Sequence of chain 1.A:
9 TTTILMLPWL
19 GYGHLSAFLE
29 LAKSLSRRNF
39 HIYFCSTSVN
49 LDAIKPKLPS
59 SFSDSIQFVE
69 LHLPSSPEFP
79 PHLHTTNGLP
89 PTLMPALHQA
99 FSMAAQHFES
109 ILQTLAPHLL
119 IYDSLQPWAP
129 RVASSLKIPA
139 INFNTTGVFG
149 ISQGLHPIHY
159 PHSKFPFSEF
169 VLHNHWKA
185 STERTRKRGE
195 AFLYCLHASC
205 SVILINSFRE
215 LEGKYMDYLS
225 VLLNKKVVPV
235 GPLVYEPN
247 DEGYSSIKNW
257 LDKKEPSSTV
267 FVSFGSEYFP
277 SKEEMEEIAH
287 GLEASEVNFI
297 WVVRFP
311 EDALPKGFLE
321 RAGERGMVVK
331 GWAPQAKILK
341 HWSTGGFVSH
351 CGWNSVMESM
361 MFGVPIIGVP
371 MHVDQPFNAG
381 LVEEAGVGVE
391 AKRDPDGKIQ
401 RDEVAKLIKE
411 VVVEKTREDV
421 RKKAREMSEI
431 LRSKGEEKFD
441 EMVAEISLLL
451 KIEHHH

A small-molecule ligand and the protein it binds are described below.
Small molecule (SMILES): C[C@H](CO)OC[C@@H](C)OC[C@@H](C)OC[C@@H](C)OC[C@@H](C)OC[C@H](C)OC[C@@H](C)O

Binding-site contacts:
Ligand atom C7 contacts residue GLY193 of chain 1.A at 3.5 Å.
Ligand atom C12 contacts residue M1K1 of chain 1.D at 3.7 Å.
Ligand atom C4 contacts residue GLY152 of chain 1.A at 3.8 Å.
Ligand atom C9 contacts residue ARG190 of chain 1.A at 3.9 Å.
Ligand atom O1 contacts residue LEU153 of chain 1.A at 3.8 Å.
Ligand atom C11 contacts residue M1K1 of chain 1.D at 3.6 Å.
Ligand atom C20 contacts residue THR189 of chain 1.A at 3.8 Å.
Ligand atom O6 contacts residue ILE156 of chain 1.A at 3.7 Å.
Ligand atom C13 contacts residue ILE156 of chain 1.A at 3.9 Å (hydrophobic).
Ligand atom C17 contacts residue ILE156 of chain 1.A at 3.4 Å (hydrophobic).
Ligand atom C19 contacts residue ILE156 of chain 1.A at 4.0 Å (hydrophobic).
Ligand atom O1 contacts residue ILE149 of chain 1.A at 3.8 Å.
Ligand atom C4 contacts residue LEU197 of chain 1.A at 3.8 Å (hydrophobic).
Ligand atom C3 contacts residue M1K1 of chain 1.D at 3.9 Å.
Ligand atom C19 contacts residue M1K1 of chain 1.D at 3.7 Å.
Ligand atom C19 contacts residue LEU197 of chain 1.A at 3.9 Å (hydrophobic).
Ligand atom C7 contacts residue ILE156 of chain 1.A at 3.9 Å (hydrophobic).
Ligand atom O1 contacts residue GLY152 of chain 1.A at 3.8 Å.
Ligand atom C14 contacts residue ILE156 of chain 1.A at 4.0 Å (hydrophobic).
Ligand atom O7 contacts residue M1K1 of chain 1.D at 4.0 Å.
Ligand atom C21 contacts residue GLY193 of chain 1.A at 3.9 Å.
Ligand atom C9 contacts residue ILE156 of chain 1.A at 3.9 Å (hydrophobic).
Ligand atom C1 contacts residue M1K1 of chain 1.D at 3.3 Å.
Ligand atom C2 contacts residue M1K1 of chain 1.D at 3.1 Å.
Ligand atom O4 contacts residue ILE156 of chain 1.A at 3.9 Å.
Ligand atom O4 contacts residue GLY193 of chain 1.A at 4.0 Å.
Ligand atom C19 contacts residue GLU194 of chain 1.A at 4.0 Å.
Ligand atom C8 contacts residue ILE156 of chain 1.A at 3.8 Å (hydrophobic).
Ligand atom O6 contacts residue M1K1 of chain 1.D at 3.0 Å (h-bond).
Ligand atom O3 contacts residue GLY152 of chain 1.A at 4.1 Å.
Ligand atom O1 contacts residue LEU197 of chain 1.A at 3.5 Å.
Ligand atom C10 contacts residue ARG190 of chain 1.A at 3.9 Å.
Ligand atom C6 contacts residue GLY152 of chain 1.A at 4.0 Å.
Ligand atom C17 contacts residue M1K1 of chain 1.D at 3.9 Å.
Ligand atom C8 contacts residue GLY193 of chain 1.A at 4.0 Å.
Ligand atom C20 contacts residue ARG190 of chain 1.A at 4.0 Å.
Ligand atom O4 contacts residue ARG190 of chain 1.A at 4.1 Å.
Ligand atom C20 contacts residue GLY193 of chain 1.A at 4.0 Å.
Ligand atom C18 contacts residue M1K1 of chain 1.D at 3.9 Å.
Ligand atom C10 contacts residue GLU194 of chain 1.A at 4.0 Å.